Binding-site contacts:
Ligand atom C5 contacts residue ASN245 of chain 1.B at 3.7 Å.
Ligand atom C2 contacts residue ASN245 of chain 1.B at 2.4 Å.
Ligand atom C7 contacts residue ASN245 of chain 1.B at 3.4 Å.
Ligand atom O7 contacts residue ASN245 of chain 1.B at 3.6 Å (h-bond).
Ligand atom C8 contacts residue GLY242 of chain 1.B at 3.3 Å.
Ligand atom C8 contacts residue ASN245 of chain 1.B at 4.4 Å.
Ligand atom C1 contacts residue ASN245 of chain 1.B at 1.4 Å.
Ligand atom C3 contacts residue ASN245 of chain 1.B at 3.8 Å.
Ligand atom O5 contacts residue ASN245 of chain 1.B at 2.5 Å (h-bond).
Ligand atom C4 contacts residue ASN245 of chain 1.B at 4.3 Å.
Ligand atom N2 contacts residue ASN245 of chain 1.B at 2.8 Å (h-bond).

A protein and the small-molecule ligand that binds it are described below.
Small molecule (SMILES): CC(=O)N[C@@H]1[C@@H](O)[C@H](O)[C@@H](CO)O[C@H]1O

Sequence of chain 1.B:
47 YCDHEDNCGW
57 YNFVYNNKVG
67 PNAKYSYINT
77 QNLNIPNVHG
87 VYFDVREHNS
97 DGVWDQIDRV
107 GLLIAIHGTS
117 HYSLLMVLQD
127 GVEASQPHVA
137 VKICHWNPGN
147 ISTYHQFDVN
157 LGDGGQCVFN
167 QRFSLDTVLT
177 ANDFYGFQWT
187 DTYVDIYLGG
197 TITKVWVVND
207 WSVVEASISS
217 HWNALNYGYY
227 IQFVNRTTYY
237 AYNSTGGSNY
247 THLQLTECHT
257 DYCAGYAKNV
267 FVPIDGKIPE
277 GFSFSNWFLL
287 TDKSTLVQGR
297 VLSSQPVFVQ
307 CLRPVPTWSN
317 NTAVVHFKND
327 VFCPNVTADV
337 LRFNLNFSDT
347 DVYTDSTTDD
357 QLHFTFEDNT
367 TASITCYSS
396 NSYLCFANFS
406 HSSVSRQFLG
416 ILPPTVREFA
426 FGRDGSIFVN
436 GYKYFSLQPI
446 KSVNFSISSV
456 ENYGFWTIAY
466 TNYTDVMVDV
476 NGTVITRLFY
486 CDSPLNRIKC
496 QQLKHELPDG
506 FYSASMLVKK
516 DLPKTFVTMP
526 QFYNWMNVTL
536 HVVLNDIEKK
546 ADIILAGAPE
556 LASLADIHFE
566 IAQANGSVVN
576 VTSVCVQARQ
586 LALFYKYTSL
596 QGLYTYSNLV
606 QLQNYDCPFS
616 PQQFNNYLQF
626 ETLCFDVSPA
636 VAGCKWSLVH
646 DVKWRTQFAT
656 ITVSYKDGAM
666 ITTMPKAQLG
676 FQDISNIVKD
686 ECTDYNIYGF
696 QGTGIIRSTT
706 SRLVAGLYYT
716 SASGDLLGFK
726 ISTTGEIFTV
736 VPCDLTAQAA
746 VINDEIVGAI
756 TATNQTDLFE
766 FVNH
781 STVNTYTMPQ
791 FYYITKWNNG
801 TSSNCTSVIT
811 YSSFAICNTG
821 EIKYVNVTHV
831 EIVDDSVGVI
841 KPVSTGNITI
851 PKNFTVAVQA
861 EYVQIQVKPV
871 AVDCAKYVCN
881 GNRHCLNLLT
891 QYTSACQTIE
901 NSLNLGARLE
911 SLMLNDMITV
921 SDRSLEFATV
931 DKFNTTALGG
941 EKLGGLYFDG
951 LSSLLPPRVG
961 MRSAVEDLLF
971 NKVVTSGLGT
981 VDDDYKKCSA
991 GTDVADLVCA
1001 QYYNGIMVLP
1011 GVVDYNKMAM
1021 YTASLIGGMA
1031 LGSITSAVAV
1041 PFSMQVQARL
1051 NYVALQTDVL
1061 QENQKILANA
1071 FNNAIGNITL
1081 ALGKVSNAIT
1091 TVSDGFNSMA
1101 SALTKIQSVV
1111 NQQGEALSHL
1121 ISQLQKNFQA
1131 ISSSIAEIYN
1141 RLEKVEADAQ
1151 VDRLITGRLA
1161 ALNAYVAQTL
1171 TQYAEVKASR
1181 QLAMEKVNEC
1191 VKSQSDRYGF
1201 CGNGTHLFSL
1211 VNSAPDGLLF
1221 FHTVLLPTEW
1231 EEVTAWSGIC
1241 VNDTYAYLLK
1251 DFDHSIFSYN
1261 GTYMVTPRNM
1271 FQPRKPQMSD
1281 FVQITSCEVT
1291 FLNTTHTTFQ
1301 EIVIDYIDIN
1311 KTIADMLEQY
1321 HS